Binding-site contacts:
Ligand atom O7 contacts residue ASN19 of chain 1.A at 3.8 Å.
Ligand atom C3 contacts residue ASN19 of chain 1.A at 3.7 Å.
Ligand atom O5 contacts residue ASN19 of chain 1.A at 2.4 Å (h-bond).
Ligand atom C1 contacts residue VAL22 of chain 1.A at 4.2 Å (hydrophobic).
Ligand atom O5 contacts residue VAL22 of chain 1.A at 3.6 Å.
Ligand atom O5 contacts residue SER21 of chain 1.A at 4.4 Å.
Ligand atom C7 contacts residue ASN19 of chain 1.A at 3.5 Å.
Ligand atom C1 contacts residue ASN19 of chain 1.A at 1.4 Å.
Ligand atom C2 contacts residue ASN19 of chain 1.A at 2.4 Å.
Ligand atom C1 contacts residue GLU133 of chain 1.A at 4.5 Å.
Ligand atom C4 contacts residue ASN19 of chain 1.A at 4.2 Å.
Ligand atom O5 contacts residue GLU133 of chain 1.A at 4.3 Å.
Ligand atom C6 contacts residue VAL22 of chain 1.A at 4.4 Å (hydrophobic).
Ligand atom O6 contacts residue LEU129 of chain 1.A at 4.2 Å.
Ligand atom O6 contacts residue VAL22 of chain 1.A at 4.2 Å.
Ligand atom C1 contacts residue SER21 of chain 1.A at 4.1 Å.
Ligand atom C5 contacts residue ASN19 of chain 1.A at 3.6 Å.
Ligand atom O6 contacts residue GLN132 of chain 1.A at 3.8 Å.
Ligand atom N2 contacts residue ASN19 of chain 1.A at 2.8 Å (h-bond).

Sequence of chain 1.A:
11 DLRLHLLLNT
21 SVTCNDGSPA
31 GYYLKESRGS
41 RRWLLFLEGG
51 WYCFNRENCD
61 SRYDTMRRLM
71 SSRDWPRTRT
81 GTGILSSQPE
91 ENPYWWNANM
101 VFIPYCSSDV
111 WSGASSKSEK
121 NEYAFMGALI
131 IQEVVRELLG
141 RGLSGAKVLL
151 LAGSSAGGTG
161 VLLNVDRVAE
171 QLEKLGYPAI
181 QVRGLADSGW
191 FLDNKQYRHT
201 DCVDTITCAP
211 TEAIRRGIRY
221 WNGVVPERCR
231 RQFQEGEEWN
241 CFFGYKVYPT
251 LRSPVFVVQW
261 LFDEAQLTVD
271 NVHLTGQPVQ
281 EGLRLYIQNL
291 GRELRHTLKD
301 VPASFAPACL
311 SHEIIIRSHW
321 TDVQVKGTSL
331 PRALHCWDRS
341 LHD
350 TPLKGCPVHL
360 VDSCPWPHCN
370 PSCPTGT

This small molecule binds to this protein.
Small molecule (SMILES): CC(=O)N[C@@H]1[C@@H](O)[C@H](O)[C@@H](CO)O[C@H]1O